Binding-site contacts:
Ligand atom O6 contacts residue TRP627 of chain 2.B at 4.2 Å.
Ligand atom C5 contacts residue ASN650 of chain 2.B at 3.7 Å.
Ligand atom C4 contacts residue ASN650 of chain 2.B at 4.2 Å.
Ligand atom C4 contacts residue ASP682 of chain 2.B at 3.4 Å.
Ligand atom C5 contacts residue TRP627 of chain 2.B at 4.5 Å (hydrophobic).
Ligand atom C2 contacts residue ASP682 of chain 2.B at 4.2 Å.
Ligand atom O3 contacts residue ASN650 of chain 2.B at 3.9 Å.
Ligand atom C2 contacts residue ASN650 of chain 2.B at 2.5 Å.
Ligand atom C7 contacts residue ASN650 of chain 2.B at 4.0 Å.
Ligand atom N2 contacts residue ASN650 of chain 2.B at 3.3 Å (h-bond).
Ligand atom O4 contacts residue ASP682 of chain 2.B at 2.4 Å (salt-bridge).
Ligand atom O5 contacts residue TRP627 of chain 2.B at 3.8 Å.
Ligand atom C7 contacts residue ASP682 of chain 2.B at 4.0 Å.
Ligand atom C1 contacts residue ASN650 of chain 2.B at 1.4 Å.
Ligand atom N2 contacts residue ASP682 of chain 2.B at 3.5 Å (salt-bridge).
Ligand atom O5 contacts residue ASN650 of chain 2.B at 2.4 Å (h-bond).
Ligand atom C3 contacts residue ASN650 of chain 2.B at 3.7 Å.
Ligand atom O7 contacts residue ASP682 of chain 2.B at 4.1 Å.
Ligand atom C3 contacts residue ASP682 of chain 2.B at 3.5 Å.
Ligand atom C8 contacts residue ASN650 of chain 2.B at 4.1 Å.
Ligand atom C6 contacts residue TRP627 of chain 2.B at 3.6 Å (hydrophobic).

Sequence of chain 2.B:
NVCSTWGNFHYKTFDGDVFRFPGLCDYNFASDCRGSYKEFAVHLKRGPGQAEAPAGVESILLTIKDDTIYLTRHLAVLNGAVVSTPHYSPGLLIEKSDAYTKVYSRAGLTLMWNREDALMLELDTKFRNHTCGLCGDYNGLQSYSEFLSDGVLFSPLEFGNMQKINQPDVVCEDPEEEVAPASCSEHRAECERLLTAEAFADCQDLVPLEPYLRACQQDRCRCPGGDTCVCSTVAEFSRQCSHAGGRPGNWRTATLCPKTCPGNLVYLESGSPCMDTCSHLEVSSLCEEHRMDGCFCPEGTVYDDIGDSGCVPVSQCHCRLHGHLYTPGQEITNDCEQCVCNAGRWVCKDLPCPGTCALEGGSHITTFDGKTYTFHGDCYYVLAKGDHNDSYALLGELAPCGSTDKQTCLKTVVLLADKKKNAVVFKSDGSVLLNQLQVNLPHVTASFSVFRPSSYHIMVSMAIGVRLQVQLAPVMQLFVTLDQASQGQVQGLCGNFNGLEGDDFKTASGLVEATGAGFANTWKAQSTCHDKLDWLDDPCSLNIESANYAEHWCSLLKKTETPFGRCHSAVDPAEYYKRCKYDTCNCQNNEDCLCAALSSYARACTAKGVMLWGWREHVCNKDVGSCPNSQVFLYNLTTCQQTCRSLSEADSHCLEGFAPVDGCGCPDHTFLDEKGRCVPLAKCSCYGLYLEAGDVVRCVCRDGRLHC

A small-molecule ligand and the protein it binds are described below.
Small molecule (SMILES): CC(=O)N[C@@H]1[C@@H](O)[C@H](O)[C@@H](CO)O[C@H]1O